Binding-site contacts:
Ligand atom C4 contacts residue GLU39 of chain 1.A at 4.1 Å.
Ligand atom O contacts residue TRP38 of chain 1.A at 3.5 Å.
Ligand atom C5 contacts residue LYS37 of chain 1.A at 4.4 Å.
Ligand atom C5 contacts residue TRP38 of chain 1.A at 4.0 Å (hydrophobic).
Ligand atom C7 contacts residue TRP38 of chain 1.A at 4.1 Å (hydrophobic).
Ligand atom C5 contacts residue GLU39 of chain 1.A at 4.2 Å.
Ligand atom F contacts residue LEU36 of chain 1.A at 3.1 Å.
Ligand atom C1 contacts residue TRP38 of chain 1.A at 4.0 Å (hydrophobic).
Ligand atom O contacts residue GLU39 of chain 1.A at 2.8 Å (salt-bridge).
Ligand atom F contacts residue LYS37 of chain 1.A at 4.0 Å.
Ligand atom C6 contacts residue TRP38 of chain 1.A at 3.5 Å (hydrophobic).
Ligand atom F contacts residue PHE49 of chain 1.A at 3.5 Å.
Ligand atom F contacts residue TRP38 of chain 1.A at 4.0 Å.
Ligand atom C7 contacts residue GLU39 of chain 1.A at 3.6 Å.
Ligand atom C9 contacts residue PHE49 of chain 1.A at 4.1 Å (hydrophobic).
Ligand atom N1 contacts residue TRP38 of chain 1.A at 3.4 Å.
Ligand atom C8 contacts residue LYS37 of chain 1.A at 3.4 Å.
Ligand atom C2 contacts residue TRP38 of chain 1.A at 4.2 Å (hydrophobic).
Ligand atom S contacts residue TRP38 of chain 1.A at 4.2 Å.
Ligand atom C9 contacts residue LEU36 of chain 1.A at 4.4 Å (hydrophobic).
Ligand atom C9 contacts residue TRP38 of chain 1.A at 3.8 Å (hydrophobic).
Ligand atom C11 contacts residue LEU36 of chain 1.A at 4.1 Å (hydrophobic).
Ligand atom C11 contacts residue TRP38 of chain 1.A at 3.5 Å (hydrophobic).
Ligand atom C contacts residue TRP38 of chain 1.A at 3.9 Å (hydrophobic).
Ligand atom C3 contacts residue TRP38 of chain 1.A at 3.7 Å (hydrophobic).
Ligand atom C4 contacts residue TRP38 of chain 1.A at 3.4 Å (hydrophobic).
Ligand atom C8 contacts residue TRP38 of chain 1.A at 3.8 Å (hydrophobic).
Ligand atom C10 contacts residue TRP38 of chain 1.A at 3.8 Å (hydrophobic).
Ligand atom C11 contacts residue LYS37 of chain 1.A at 3.4 Å.
Ligand atom C9 contacts residue GLU39 of chain 1.A at 4.2 Å.
Ligand atom C10 contacts residue PHE49 of chain 1.A at 3.8 Å (hydrophobic).
Ligand atom N contacts residue TRP38 of chain 1.A at 3.7 Å.
Ligand atom C10 contacts residue GLU39 of chain 1.A at 3.6 Å.
Ligand atom C9 contacts residue LYS37 of chain 1.A at 4.0 Å.

Sequence of chain 1.A:
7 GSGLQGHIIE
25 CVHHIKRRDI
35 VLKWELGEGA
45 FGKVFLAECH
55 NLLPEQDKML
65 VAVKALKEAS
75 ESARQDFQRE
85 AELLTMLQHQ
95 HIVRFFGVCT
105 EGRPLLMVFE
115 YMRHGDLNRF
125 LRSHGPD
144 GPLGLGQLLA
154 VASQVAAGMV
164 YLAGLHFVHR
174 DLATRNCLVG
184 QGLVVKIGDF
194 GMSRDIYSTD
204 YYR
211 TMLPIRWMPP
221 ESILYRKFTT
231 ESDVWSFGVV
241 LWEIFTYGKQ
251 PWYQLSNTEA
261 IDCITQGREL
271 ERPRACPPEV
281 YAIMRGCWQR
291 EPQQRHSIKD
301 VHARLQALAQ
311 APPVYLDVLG

This small molecule binds to this protein.
Small molecule (SMILES): O=c1[nH]cnc2scc(-c3ccc(F)cc3)c12